Binding-site contacts:
Ligand atom C2 contacts residue TRP224 of chain 1.B at 4.0 Å (hydrophobic).
Ligand atom C3 contacts residue TRP224 of chain 1.B at 4.3 Å (hydrophobic).
Ligand atom C6 contacts residue TRP224 of chain 1.B at 3.7 Å (hydrophobic).
Ligand atom C5 contacts residue ASN167 of chain 1.C at 3.7 Å.
Ligand atom O7 contacts residue TRP224 of chain 1.B at 3.4 Å.
Ligand atom C6 contacts residue THR169 of chain 1.C at 3.6 Å.
Ligand atom C5 contacts residue THR169 of chain 1.C at 3.9 Å.
Ligand atom O5 contacts residue ASN167 of chain 1.C at 2.4 Å (h-bond).
Ligand atom O4 contacts residue SER229 of chain 1.B at 4.3 Å.
Ligand atom C8 contacts residue ASN167 of chain 1.C at 4.3 Å.
Ligand atom C7 contacts residue ASN167 of chain 1.C at 3.1 Å.
Ligand atom O3 contacts residue SER229 of chain 1.B at 3.9 Å.
Ligand atom C4 contacts residue ASN167 of chain 1.C at 4.2 Å.
Ligand atom N2 contacts residue ASN167 of chain 1.C at 2.9 Å (h-bond).
Ligand atom C7 contacts residue TRP224 of chain 1.B at 4.1 Å (hydrophobic).
Ligand atom C3 contacts residue ASN167 of chain 1.C at 3.8 Å.
Ligand atom C3 contacts residue SER229 of chain 1.B at 4.4 Å.
Ligand atom O5 contacts residue TRP224 of chain 1.B at 4.5 Å.
Ligand atom C4 contacts residue TRP224 of chain 1.B at 4.2 Å (hydrophobic).
Ligand atom O4 contacts residue TRP224 of chain 1.B at 3.9 Å.
Ligand atom N2 contacts residue TRP224 of chain 1.B at 4.4 Å.
Ligand atom C1 contacts residue ASN167 of chain 1.C at 1.4 Å.
Ligand atom C8 contacts residue ILE244 of chain 1.C at 3.6 Å (hydrophobic).
Ligand atom O5 contacts residue THR169 of chain 1.C at 3.9 Å.
Ligand atom O3 contacts residue TRP224 of chain 1.B at 4.2 Å.
Ligand atom C2 contacts residue ASN167 of chain 1.C at 2.5 Å.
Ligand atom C1 contacts residue TRP224 of chain 1.B at 4.4 Å (hydrophobic).
Ligand atom O7 contacts residue ASN167 of chain 1.C at 2.9 Å (h-bond).
Ligand atom C5 contacts residue TRP224 of chain 1.B at 3.5 Å (hydrophobic).

Sequence of chain 1.C:
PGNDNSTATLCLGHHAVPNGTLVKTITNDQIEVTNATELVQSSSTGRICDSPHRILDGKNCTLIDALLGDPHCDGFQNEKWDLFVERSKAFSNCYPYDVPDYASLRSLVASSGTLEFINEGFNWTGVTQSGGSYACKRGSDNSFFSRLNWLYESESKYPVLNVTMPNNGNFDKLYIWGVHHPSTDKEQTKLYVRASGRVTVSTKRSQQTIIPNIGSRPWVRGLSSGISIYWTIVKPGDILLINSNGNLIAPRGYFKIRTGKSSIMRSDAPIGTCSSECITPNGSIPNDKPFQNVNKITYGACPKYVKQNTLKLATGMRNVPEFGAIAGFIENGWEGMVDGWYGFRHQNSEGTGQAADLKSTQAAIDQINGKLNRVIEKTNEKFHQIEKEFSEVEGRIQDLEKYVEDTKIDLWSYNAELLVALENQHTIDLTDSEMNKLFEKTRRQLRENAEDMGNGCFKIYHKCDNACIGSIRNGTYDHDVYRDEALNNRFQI

Sequence of chain 1.B:
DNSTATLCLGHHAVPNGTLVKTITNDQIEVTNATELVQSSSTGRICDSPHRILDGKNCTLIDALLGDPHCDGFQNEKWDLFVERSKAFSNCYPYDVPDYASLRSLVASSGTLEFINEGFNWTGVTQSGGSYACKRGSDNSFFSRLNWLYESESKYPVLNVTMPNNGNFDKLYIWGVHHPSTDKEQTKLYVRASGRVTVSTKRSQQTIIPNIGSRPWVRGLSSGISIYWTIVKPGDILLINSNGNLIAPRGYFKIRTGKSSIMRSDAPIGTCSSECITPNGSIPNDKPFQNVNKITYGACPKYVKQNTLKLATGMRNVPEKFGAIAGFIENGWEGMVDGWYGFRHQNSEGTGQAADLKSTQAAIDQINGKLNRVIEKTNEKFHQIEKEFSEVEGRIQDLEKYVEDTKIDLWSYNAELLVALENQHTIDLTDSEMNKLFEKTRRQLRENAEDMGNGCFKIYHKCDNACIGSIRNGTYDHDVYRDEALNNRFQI

A protein and the small-molecule ligand that binds it are described below.
Small molecule (SMILES): CC(=O)N[C@H]1[C@H](O[C@H]2[C@H](O)[C@@H](NC(C)=O)CO[C@@H]2CO)O[C@H](CO)[C@@H](O[C@@H]2O[C@H](CO)[C@@H](O)[C@H](O)[C@@H]2O)[C@@H]1O